Binding-site contacts:
Ligand atom C7 contacts residue ASN131 of chain 1.D at 3.2 Å.
Ligand atom C1 contacts residue TYR127 of chain 1.D at 3.2 Å (hydrophobic).
Ligand atom C5 contacts residue TYR127 of chain 1.D at 3.6 Å (hydrophobic).
Ligand atom C2 contacts residue ASN131 of chain 1.D at 2.5 Å.
Ligand atom C3 contacts residue ASN131 of chain 1.D at 3.8 Å.
Ligand atom O4 contacts residue TYR127 of chain 1.D at 3.1 Å.
Ligand atom N2 contacts residue TYR127 of chain 1.D at 4.2 Å.
Ligand atom O5 contacts residue TYR127 of chain 1.D at 4.0 Å.
Ligand atom C8 contacts residue LYS128 of chain 1.D at 4.1 Å.
Ligand atom C5 contacts residue ASN131 of chain 1.D at 3.7 Å.
Ligand atom N2 contacts residue ASN131 of chain 1.D at 2.7 Å (h-bond).
Ligand atom O5 contacts residue ASN131 of chain 1.D at 2.3 Å (h-bond).
Ligand atom O6 contacts residue TYR127 of chain 1.D at 4.0 Å.
Ligand atom C6 contacts residue TYR127 of chain 1.D at 4.3 Å (hydrophobic).
Ligand atom O7 contacts residue ASN131 of chain 1.D at 3.8 Å.
Ligand atom C8 contacts residue ASN131 of chain 1.D at 3.5 Å.
Ligand atom C2 contacts residue TYR127 of chain 1.D at 4.2 Å (hydrophobic).
Ligand atom C4 contacts residue TYR127 of chain 1.D at 3.9 Å (hydrophobic).
Ligand atom C3 contacts residue TYR127 of chain 1.D at 3.7 Å (hydrophobic).
Ligand atom N2 contacts residue LYS128 of chain 1.D at 4.5 Å.
Ligand atom C4 contacts residue ASN131 of chain 1.D at 4.2 Å.
Ligand atom C1 contacts residue ASN131 of chain 1.D at 1.4 Å.

The protein below binds the small molecule below.
Small molecule (SMILES): CC(=O)N[C@@H]1[C@@H](O)[C@H](O)[C@@H](CO)O[C@H]1O

Sequence of chain 1.D:
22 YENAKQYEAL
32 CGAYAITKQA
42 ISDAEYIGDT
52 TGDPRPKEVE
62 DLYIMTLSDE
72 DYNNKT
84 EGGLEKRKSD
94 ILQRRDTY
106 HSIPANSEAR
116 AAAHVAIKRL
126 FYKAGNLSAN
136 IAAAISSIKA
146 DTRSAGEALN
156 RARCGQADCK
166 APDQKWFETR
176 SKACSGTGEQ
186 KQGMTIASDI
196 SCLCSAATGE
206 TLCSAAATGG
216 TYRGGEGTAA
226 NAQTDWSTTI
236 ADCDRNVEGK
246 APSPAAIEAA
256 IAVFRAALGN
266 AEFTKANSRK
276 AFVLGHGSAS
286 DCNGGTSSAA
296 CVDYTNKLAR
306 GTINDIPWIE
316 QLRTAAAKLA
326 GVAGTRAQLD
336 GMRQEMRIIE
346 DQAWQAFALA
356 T